Binding-site contacts:
Ligand atom O2 contacts residue LYS142 of chain 1.E at 2.6 Å.
Ligand atom O3 contacts residue MAN1 of chain 1.S at 3.2 Å.
Ligand atom O3 contacts residue ASN138 of chain 1.E at 3.1 Å (h-bond).
Ligand atom C6 contacts residue ALA109 of chain 1.D at 3.4 Å (hydrophobic).
Ligand atom C7 contacts residue ASN111 of chain 1.B at 3.3 Å.
Ligand atom C4 contacts residue ASN138 of chain 1.E at 3.4 Å.
Ligand atom C2 contacts residue ASN111 of chain 1.B at 2.5 Å.
Ligand atom O5 contacts residue ASN111 of chain 1.B at 2.4 Å (h-bond).
Ligand atom O3 contacts residue GLY141 of chain 1.E at 2.4 Å (h-bond).
Ligand atom C5 contacts residue SER137 of chain 1.E at 3.5 Å.
Ligand atom O4 contacts residue VAL140 of chain 1.E at 3.4 Å.
Ligand atom C3 contacts residue GLY141 of chain 1.E at 3.3 Å.
Ligand atom O5 contacts residue NAG1 of chain 1.R at 2.6 Å (h-bond).
Ligand atom O3 contacts residue LYS112 of chain 1.A at 3.5 Å (salt-bridge).
Ligand atom O4 contacts residue GLY141 of chain 1.E at 3.1 Å (h-bond).
Ligand atom C1 contacts residue NAG1 of chain 1.R at 3.5 Å.
Ligand atom C6 contacts residue SER137 of chain 1.E at 3.1 Å.
Ligand atom C2 contacts residue LYS142 of chain 1.E at 3.1 Å.
Ligand atom O2 contacts residue TRP160 of chain 1.E at 2.6 Å (h-bond).
Ligand atom O6 contacts residue TRP160 of chain 1.E at 3.3 Å.
Ligand atom O6 contacts residue ALA109 of chain 1.D at 3.6 Å (h-bond).
Ligand atom O7 contacts residue ASN111 of chain 1.B at 3.3 Å (h-bond).
Ligand atom C4 contacts residue SER137 of chain 1.E at 2.9 Å.
Ligand atom O6 contacts residue NAG1 of chain 1.R at 3.3 Å.
Ligand atom O6 contacts residue SER137 of chain 1.E at 2.8 Å (h-bond).
Ligand atom O2 contacts residue NAG1 of chain 1.R at 3.1 Å.
Ligand atom O3 contacts residue LYS142 of chain 1.E at 3.5 Å (salt-bridge).
Ligand atom N2 contacts residue ASN111 of chain 1.B at 2.9 Å (h-bond).
Ligand atom O4 contacts residue LYS117 of chain 1.D at 3.0 Å (salt-bridge).
Ligand atom C8 contacts residue ASN111 of chain 1.B at 3.3 Å.
Ligand atom C1 contacts residue TRP160 of chain 1.E at 3.1 Å (hydrophobic).
Ligand atom O7 contacts residue MAN1 of chain 1.S at 2.5 Å.
Ligand atom C2 contacts residue TRP160 of chain 1.E at 3.1 Å (hydrophobic).
Ligand atom O2 contacts residue ASP157 of chain 1.E at 3.6 Å (salt-bridge).
Ligand atom C2 contacts residue ASN138 of chain 1.E at 3.4 Å.
Ligand atom O2 contacts residue ASN138 of chain 1.E at 3.0 Å (h-bond).
Ligand atom O3 contacts residue LYS117 of chain 1.D at 3.2 Å (salt-bridge).
Ligand atom C1 contacts residue ASN111 of chain 1.B at 1.4 Å.
Ligand atom C3 contacts residue LYS117 of chain 1.D at 3.5 Å.
Ligand atom O4 contacts residue SER137 of chain 1.E at 2.3 Å (h-bond).

Sequence of chain 1.E:
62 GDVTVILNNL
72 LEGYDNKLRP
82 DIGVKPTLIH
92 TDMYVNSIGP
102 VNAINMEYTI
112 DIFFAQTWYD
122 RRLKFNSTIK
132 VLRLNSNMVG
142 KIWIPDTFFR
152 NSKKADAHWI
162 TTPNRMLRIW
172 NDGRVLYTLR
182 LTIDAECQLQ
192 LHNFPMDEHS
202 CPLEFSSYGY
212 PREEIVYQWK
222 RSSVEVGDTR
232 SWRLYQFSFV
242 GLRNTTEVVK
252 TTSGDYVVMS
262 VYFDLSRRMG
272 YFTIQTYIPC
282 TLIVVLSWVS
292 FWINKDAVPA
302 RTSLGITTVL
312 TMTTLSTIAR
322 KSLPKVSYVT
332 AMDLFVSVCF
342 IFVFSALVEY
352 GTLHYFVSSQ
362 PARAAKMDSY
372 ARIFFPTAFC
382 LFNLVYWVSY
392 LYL

Sequence of chain 1.B:
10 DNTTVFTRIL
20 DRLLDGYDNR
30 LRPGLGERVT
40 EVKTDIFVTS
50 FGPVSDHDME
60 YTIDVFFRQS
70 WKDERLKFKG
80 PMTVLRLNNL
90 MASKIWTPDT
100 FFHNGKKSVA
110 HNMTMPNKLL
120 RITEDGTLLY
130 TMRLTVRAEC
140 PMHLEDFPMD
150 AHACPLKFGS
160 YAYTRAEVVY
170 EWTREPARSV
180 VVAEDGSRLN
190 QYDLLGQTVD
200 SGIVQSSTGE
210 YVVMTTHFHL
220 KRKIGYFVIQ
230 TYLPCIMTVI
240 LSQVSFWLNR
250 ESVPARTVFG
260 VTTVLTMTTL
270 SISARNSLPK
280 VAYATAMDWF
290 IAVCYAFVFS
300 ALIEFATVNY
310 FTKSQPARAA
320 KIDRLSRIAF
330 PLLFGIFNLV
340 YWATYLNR

A small-molecule ligand and the protein it binds are described below.
Small molecule (SMILES): CC(=O)N[C@H]1[C@H](O[C@H]2[C@H](O)[C@@H](NC(C)=O)CO[C@@H]2CO)O[C@H](CO)[C@@H](O[C@@H]2O[C@H](CO[C@H]3O[C@H](CO[C@H]4O[C@H](CO)[C@@H](O)[C@H](O)[C@@H]4O[C@H]4O[C@H](CO)[C@@H](O)[C@H](O)[C@@H]4O)[C@@H](O)[C@H](O)[C@@H]3O)[C@@H](O)[C@H](O[C@H]3O[C@H](CO)[C@@H](O)[C@H](O)[C@@H]3O[C@H]3O[C@H](CO)[C@@H](O)[C@H](O)[C@@H]3O[C@H]3O[C@H](CO)[C@@H](O)[C@H](O)[C@@H]3O)[C@@H]2O)[C@@H]1O

Sequence of chain 1.A:
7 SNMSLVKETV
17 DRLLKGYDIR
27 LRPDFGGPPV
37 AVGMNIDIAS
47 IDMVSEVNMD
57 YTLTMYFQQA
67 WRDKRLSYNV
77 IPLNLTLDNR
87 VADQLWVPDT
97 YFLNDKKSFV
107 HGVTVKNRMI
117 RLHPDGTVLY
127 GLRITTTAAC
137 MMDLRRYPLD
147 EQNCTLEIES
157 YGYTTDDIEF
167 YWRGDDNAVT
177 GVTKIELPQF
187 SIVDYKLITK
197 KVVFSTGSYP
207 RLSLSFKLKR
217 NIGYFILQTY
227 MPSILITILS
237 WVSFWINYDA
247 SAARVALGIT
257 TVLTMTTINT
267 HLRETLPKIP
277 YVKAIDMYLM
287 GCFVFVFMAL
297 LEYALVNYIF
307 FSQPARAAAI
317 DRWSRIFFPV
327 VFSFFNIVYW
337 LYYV

Sequence of chain 1.D:
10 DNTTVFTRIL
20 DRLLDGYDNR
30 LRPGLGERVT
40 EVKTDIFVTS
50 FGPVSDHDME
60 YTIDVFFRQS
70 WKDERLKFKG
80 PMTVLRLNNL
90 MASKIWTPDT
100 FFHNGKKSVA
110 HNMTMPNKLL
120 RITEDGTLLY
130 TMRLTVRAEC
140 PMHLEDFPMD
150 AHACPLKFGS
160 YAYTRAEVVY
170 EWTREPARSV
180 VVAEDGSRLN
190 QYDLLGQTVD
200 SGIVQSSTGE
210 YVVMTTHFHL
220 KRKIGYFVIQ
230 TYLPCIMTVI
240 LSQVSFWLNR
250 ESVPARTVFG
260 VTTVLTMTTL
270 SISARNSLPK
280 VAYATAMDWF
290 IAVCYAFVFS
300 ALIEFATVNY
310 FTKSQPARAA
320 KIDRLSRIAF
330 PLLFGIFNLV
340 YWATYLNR